The small molecule below binds the protein below.
Small molecule (SMILES): C[C@@H](O)[C@@H](C)O

Binding-site contacts:
Ligand atom C3 contacts residue HIS173 of chain 8.B at 4.3 Å.
Ligand atom O5 contacts residue TRP88 of chain 8.C at 3.7 Å.
Ligand atom C4 contacts residue HIS173 of chain 8.B at 3.2 Å.
Ligand atom O6 contacts residue ALA195 of chain 8.A at 3.6 Å.
Ligand atom O5 contacts residue SER87 of chain 8.C at 4.1 Å.
Ligand atom C3 contacts residue HIS201 of chain 8.A at 3.7 Å.
Ligand atom O6 contacts residue SER87 of chain 8.C at 4.5 Å.
Ligand atom O6 contacts residue HIS201 of chain 8.A at 3.3 Å (h-bond).
Ligand atom C2 contacts residue SER87 of chain 8.C at 4.3 Å.
Ligand atom C1 contacts residue SER87 of chain 8.C at 3.3 Å.
Ligand atom C1 contacts residue ALA195 of chain 8.A at 4.5 Å (hydrophobic).
Ligand atom C4 contacts residue HIS201 of chain 8.A at 3.5 Å.
Ligand atom O5 contacts residue GLU91 of chain 8.C at 4.4 Å.
Ligand atom C4 contacts residue GLU91 of chain 8.C at 3.3 Å.

Sequence of chain 8.B:
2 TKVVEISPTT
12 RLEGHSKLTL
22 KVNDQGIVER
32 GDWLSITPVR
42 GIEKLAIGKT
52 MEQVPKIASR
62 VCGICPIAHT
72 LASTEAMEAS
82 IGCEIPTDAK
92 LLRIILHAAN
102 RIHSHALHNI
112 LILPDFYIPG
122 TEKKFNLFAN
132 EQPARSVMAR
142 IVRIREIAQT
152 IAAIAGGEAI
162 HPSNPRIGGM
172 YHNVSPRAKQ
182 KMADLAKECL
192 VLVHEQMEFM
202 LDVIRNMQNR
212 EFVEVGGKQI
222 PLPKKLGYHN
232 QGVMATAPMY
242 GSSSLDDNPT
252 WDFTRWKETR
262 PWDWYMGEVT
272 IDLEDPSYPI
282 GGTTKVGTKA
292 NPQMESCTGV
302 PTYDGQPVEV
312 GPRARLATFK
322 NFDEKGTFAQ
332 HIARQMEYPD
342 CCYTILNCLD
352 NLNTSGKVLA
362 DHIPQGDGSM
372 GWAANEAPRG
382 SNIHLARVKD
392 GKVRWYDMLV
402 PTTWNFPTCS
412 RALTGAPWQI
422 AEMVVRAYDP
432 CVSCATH

Sequence of chain 8.A:
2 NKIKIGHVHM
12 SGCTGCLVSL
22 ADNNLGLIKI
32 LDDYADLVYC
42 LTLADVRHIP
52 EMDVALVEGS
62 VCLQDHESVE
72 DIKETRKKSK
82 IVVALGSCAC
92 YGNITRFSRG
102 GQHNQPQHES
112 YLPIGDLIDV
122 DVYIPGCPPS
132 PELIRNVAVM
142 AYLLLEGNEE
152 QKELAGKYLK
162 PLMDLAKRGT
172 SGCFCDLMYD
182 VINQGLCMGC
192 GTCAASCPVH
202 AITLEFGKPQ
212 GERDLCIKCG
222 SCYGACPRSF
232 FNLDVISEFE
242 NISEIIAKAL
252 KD

Sequence of chain 8.C:
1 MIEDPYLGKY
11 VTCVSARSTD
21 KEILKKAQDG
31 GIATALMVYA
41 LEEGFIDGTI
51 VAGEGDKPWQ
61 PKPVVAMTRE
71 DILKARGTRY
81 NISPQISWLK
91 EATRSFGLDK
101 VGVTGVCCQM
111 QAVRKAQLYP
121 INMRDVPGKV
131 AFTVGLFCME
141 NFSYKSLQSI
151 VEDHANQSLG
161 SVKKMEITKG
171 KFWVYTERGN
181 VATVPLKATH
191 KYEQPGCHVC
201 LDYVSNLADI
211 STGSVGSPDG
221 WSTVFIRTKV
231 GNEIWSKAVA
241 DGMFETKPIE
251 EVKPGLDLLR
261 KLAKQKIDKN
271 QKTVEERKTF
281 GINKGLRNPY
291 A